Binding-site contacts:
Ligand atom C23 contacts residue LEU65 of chain 1.A at 3.7 Å (hydrophobic).
Ligand atom C22 contacts residue LEU65 of chain 1.A at 3.9 Å (hydrophobic).
Ligand atom C18 contacts residue GLU61 of chain 1.A at 3.8 Å.
Ligand atom O31 contacts residue PHE147 of chain 1.A at 3.7 Å.
Ligand atom C11 contacts residue GLY171 of chain 1.A at 3.8 Å.
Ligand atom C7 contacts residue GLY171 of chain 1.A at 3.6 Å.
Ligand atom C27 contacts residue GLY168 of chain 1.A at 3.7 Å.
Ligand atom C26 contacts residue ILE167 of chain 1.A at 3.9 Å (hydrophobic).
Ligand atom C15 contacts residue GLU61 of chain 1.A at 3.3 Å.
Ligand atom C29 contacts residue LEU68 of chain 1.A at 3.4 Å (hydrophobic).
Ligand atom C23 contacts residue ASP169 of chain 1.A at 3.3 Å.
Ligand atom O31 contacts residue HIS149 of chain 1.A at 3.8 Å.
Ligand atom C24 contacts residue ASP169 of chain 1.A at 3.1 Å.
Ligand atom N6 contacts residue GLY171 of chain 1.A at 3.7 Å.
Ligand atom C25 contacts residue LEU65 of chain 1.A at 3.5 Å (hydrophobic).
Ligand atom C14 contacts residue MET88 of chain 1.A at 3.5 Å (hydrophobic).
Ligand atom C26 contacts residue GLY168 of chain 1.A at 3.6 Å.
Ligand atom C13 contacts residue PHE90 of chain 1.A at 3.6 Å (hydrophobic).
Ligand atom C4 contacts residue ARG174 of chain 1.A at 3.7 Å.
Ligand atom C14 contacts residue LYS45 of chain 1.A at 3.8 Å.
Ligand atom C25 contacts residue GLY168 of chain 1.A at 3.8 Å.
Ligand atom C16 contacts residue ASP169 of chain 1.A at 3.6 Å.
Ligand atom C13 contacts residue MET88 of chain 1.A at 3.7 Å (hydrophobic).
Ligand atom C24 contacts residue LEU65 of chain 1.A at 3.5 Å (hydrophobic).
Ligand atom C12 contacts residue PHE90 of chain 1.A at 3.8 Å (hydrophobic).
Ligand atom C11 contacts residue PHE170 of chain 1.A at 3.8 Å (hydrophobic).
Ligand atom C20 contacts residue ASP169 of chain 1.A at 3.2 Å.
Ligand atom C13 contacts residue LYS45 of chain 1.A at 3.8 Å.
Ligand atom C16 contacts residue GLY171 of chain 1.A at 3.7 Å.
Ligand atom C9 contacts residue GLY171 of chain 1.A at 3.6 Å.
Ligand atom N8 contacts residue GLY171 of chain 1.A at 3.6 Å.
Ligand atom C26 contacts residue ILE73 of chain 1.A at 3.9 Å (hydrophobic).
Ligand atom C26 contacts residue LEU65 of chain 1.A at 3.7 Å (hydrophobic).
Ligand atom O19 contacts residue GLU61 of chain 1.A at 2.8 Å (salt-bridge).
Ligand atom N17 contacts residue ASP169 of chain 1.A at 3.0 Å (salt-bridge).
Ligand atom C13 contacts residue LEU65 of chain 1.A at 3.8 Å (hydrophobic).
Ligand atom C11 contacts residue ASP169 of chain 1.A at 3.5 Å.
Ligand atom C10 contacts residue GLU61 of chain 1.A at 3.8 Å.
Ligand atom C14 contacts residue GLU61 of chain 1.A at 3.3 Å.
Ligand atom C12 contacts residue ASP169 of chain 1.A at 3.5 Å.

A protein and the small-molecule ligand that binds it are described below.
Small molecule (SMILES): Cc1cccn2c(NC(=O)CN3C(=O)CSc4ccccc43)c(-c3ccccc3)nc12

Sequence of chain 1.A:
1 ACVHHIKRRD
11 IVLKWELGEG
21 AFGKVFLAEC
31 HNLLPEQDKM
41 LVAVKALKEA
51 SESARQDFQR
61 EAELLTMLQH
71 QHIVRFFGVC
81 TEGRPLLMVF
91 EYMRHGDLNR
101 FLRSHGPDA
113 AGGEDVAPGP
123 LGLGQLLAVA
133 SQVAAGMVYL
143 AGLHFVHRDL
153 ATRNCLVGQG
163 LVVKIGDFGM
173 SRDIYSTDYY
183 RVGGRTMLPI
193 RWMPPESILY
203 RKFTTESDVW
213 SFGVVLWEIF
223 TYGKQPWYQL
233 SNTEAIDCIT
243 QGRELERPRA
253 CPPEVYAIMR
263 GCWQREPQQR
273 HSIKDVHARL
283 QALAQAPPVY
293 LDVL